The small molecule below binds the protein below.
Small molecule (SMILES): OC[C@H]1O[C@@H](O)[C@H](O)[C@@H](O)[C@H]1O

Sequence of chain 1.A:
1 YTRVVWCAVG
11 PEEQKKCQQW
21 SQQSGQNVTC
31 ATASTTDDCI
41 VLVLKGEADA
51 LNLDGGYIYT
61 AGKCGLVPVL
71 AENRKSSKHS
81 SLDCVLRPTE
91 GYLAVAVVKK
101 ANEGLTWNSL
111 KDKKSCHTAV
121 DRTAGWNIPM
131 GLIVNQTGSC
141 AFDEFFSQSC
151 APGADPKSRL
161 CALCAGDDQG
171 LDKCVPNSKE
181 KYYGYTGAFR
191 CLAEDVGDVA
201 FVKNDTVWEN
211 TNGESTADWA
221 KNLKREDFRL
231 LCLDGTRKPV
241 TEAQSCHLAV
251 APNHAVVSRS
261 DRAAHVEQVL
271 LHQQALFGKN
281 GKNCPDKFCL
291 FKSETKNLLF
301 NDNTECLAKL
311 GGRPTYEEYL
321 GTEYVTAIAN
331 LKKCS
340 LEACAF

Binding-site contacts:
Ligand atom O6 contacts residue PRO314 of chain 1.A at 3.4 Å.
Ligand atom C1 contacts residue GLU318 of chain 1.A at 3.2 Å.
Ligand atom O5 contacts residue GLU318 of chain 1.A at 3.0 Å (salt-bridge).
Ligand atom O6 contacts residue GLU318 of chain 1.A at 3.4 Å (salt-bridge).
Ligand atom O1 contacts residue GLY321 of chain 1.A at 3.9 Å.
Ligand atom O6 contacts residue GLY311 of chain 1.A at 4.5 Å.
Ligand atom C6 contacts residue GLU318 of chain 1.A at 3.9 Å.
Ligand atom O1 contacts residue GLU318 of chain 1.A at 3.3 Å (salt-bridge).
Ligand atom O6 contacts residue TYR319 of chain 1.A at 4.2 Å.
Ligand atom C5 contacts residue GLU318 of chain 1.A at 3.6 Å.